Sequence of chain 2.A:
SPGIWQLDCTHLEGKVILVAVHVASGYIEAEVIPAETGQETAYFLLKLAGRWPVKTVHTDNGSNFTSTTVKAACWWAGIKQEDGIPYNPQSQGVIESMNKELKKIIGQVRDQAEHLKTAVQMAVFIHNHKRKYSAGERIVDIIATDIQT

A small-molecule ligand and the protein it binds are described below.
Small molecule (SMILES): CC(C)C[C@H](CNC(=O)CCCCN)Cc1ccc2c(c1C(=O)O)OCO2

Sequence of chain 1.A:
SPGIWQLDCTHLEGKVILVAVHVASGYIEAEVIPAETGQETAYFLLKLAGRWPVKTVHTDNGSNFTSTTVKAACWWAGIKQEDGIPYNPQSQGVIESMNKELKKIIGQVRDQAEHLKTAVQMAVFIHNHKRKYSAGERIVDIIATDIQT

Binding-site contacts:
Ligand atom C27 contacts residue TRP103 of chain 2.A at 3.9 Å (hydrophobic).
Ligand atom O6 contacts residue HIS142 of chain 1.A at 3.0 Å (h-bond).
Ligand atom O6 contacts residue THR145 of chain 1.A at 3.2 Å (h-bond).
Ligand atom O6 contacts residue GLN66 of chain 2.A at 3.4 Å (h-bond).
Ligand atom C5 contacts residue GLN66 of chain 2.A at 3.8 Å.
Ligand atom C21 contacts residue GLU141 of chain 1.A at 3.9 Å.
Ligand atom C10 contacts residue GLN66 of chain 2.A at 3.6 Å.
Ligand atom C2 contacts residue THR145 of chain 1.A at 3.4 Å.
Ligand atom O1 contacts residue GLU141 of chain 1.A at 3.3 Å (salt-bridge).
Ligand atom C7 contacts residue THR145 of chain 1.A at 3.7 Å.
Ligand atom O1 contacts residue HIS142 of chain 1.A at 2.9 Å (h-bond).
Ligand atom C13 contacts residue THR145 of chain 1.A at 3.8 Å.
Ligand atom C7 contacts residue GLN66 of chain 2.A at 3.6 Å.
Ligand atom C4 contacts residue THR145 of chain 1.A at 3.3 Å.
Ligand atom C26 contacts residue ALA100 of chain 2.A at 3.6 Å (hydrophobic).
Ligand atom O8 contacts residue TYR70 of chain 2.A at 3.6 Å.
Ligand atom C15 contacts residue THR96 of chain 2.A at 3.9 Å.
Ligand atom C12 contacts residue THR145 of chain 1.A at 3.6 Å.
Ligand atom C10 contacts residue TYR70 of chain 2.A at 3.9 Å (hydrophobic).
Ligand atom C24 contacts residue GLN139 of chain 1.A at 3.9 Å.
Ligand atom C2 contacts residue HIS142 of chain 1.A at 4.0 Å.
Ligand atom C7 contacts residue HIS142 of chain 1.A at 3.9 Å.
Ligand atom C22 contacts residue ASP138 of chain 1.A at 3.4 Å.
Ligand atom C26 contacts residue ALA99 of chain 2.A at 3.8 Å (hydrophobic).
Ligand atom C11 contacts residue THR96 of chain 2.A at 3.9 Å.
Ligand atom C7 contacts residue LYS144 of chain 1.A at 3.9 Å.
Ligand atom N23 contacts residue ASP138 of chain 1.A at 3.2 Å (salt-bridge).
Ligand atom C5 contacts residue THR145 of chain 1.A at 3.2 Å.
Ligand atom O8 contacts residue GLN66 of chain 2.A at 3.1 Å.
Ligand atom C27 contacts residue MET149 of chain 1.A at 3.7 Å (hydrophobic).
Ligand atom C2 contacts residue GLU141 of chain 1.A at 3.5 Å.
Ligand atom O1 contacts residue THR145 of chain 1.A at 2.8 Å (h-bond).
Ligand atom C20 contacts residue GLN139 of chain 1.A at 3.7 Å.
Ligand atom C9 contacts residue GLN66 of chain 2.A at 3.5 Å.
Ligand atom O3 contacts residue ALA140 of chain 1.A at 3.7 Å.
Ligand atom O1 contacts residue ALA140 of chain 1.A at 3.7 Å.
Ligand atom C9 contacts residue THR145 of chain 1.A at 3.9 Å.
Ligand atom O3 contacts residue GLU141 of chain 1.A at 2.9 Å (salt-bridge).
Ligand atom C27 contacts residue GLN139 of chain 1.A at 3.8 Å.
Ligand atom C25 contacts residue MET149 of chain 1.A at 3.6 Å (hydrophobic).